The protein below binds the small molecule below.
Small molecule (SMILES): c1ccc(CNc2cc3c(cn2)[nH]c2ccccc23)cc1

Binding-site contacts:
Ligand atom C21 contacts residue LEU250 of chain 1.D at 3.8 Å (hydrophobic).
Ligand atom N09 contacts residue LEU253 of chain 1.D at 3.8 Å.
Ligand atom C02 contacts residue ALA352 of chain 1.D at 3.4 Å (hydrophobic).
Ligand atom C08 contacts residue LEU253 of chain 1.D at 3.6 Å (hydrophobic).
Ligand atom C21 contacts residue THR237 of chain 1.D at 3.7 Å.
Ligand atom C19 contacts residue GLN134 of chain 1.D at 3.0 Å.
Ligand atom C18 contacts residue ASN165 of chain 1.D at 3.7 Å.
Ligand atom N11 contacts residue GLU198 of chain 1.D at 2.7 Å (salt-bridge).
Ligand atom C15 contacts residue TYR200 of chain 1.D at 3.2 Å (hydrophobic).
Ligand atom C18 contacts residue TYR200 of chain 1.D at 3.7 Å (hydrophobic).
Ligand atom C20 contacts residue TYR50 of chain 1.D at 3.5 Å (hydrophobic).
Ligand atom C18 contacts residue PHE167 of chain 1.D at 3.5 Å (hydrophobic).
Ligand atom N14 contacts residue GLU198 of chain 1.D at 3.1 Å (salt-bridge).
Ligand atom C20 contacts residue LEU250 of chain 1.D at 3.6 Å (hydrophobic).
Ligand atom C20 contacts residue GLN134 of chain 1.D at 3.3 Å.
Ligand atom C12 contacts residue GLU198 of chain 1.D at 3.3 Å.
Ligand atom C10 contacts residue LEU253 of chain 1.D at 3.3 Å (hydrophobic).
Ligand atom C10 contacts residue GLU198 of chain 1.D at 3.7 Å.
Ligand atom C05 contacts residue LEU253 of chain 1.D at 3.8 Å (hydrophobic).
Ligand atom C04 contacts residue ALA314 of chain 1.D at 3.4 Å (hydrophobic).
Ligand atom C13 contacts residue LEU253 of chain 1.D at 3.5 Å (hydrophobic).
Ligand atom N09 contacts residue ALA314 of chain 1.D at 3.2 Å.
Ligand atom C15 contacts residue VAL236 of chain 1.D at 2.9 Å (hydrophobic).
Ligand atom C05 contacts residue ALA314 of chain 1.D at 3.2 Å (hydrophobic).
Ligand atom C12 contacts residue TYR200 of chain 1.D at 3.1 Å (hydrophobic).
Ligand atom N14 contacts residue TYR200 of chain 1.D at 2.6 Å (h-bond).
Ligand atom C20 contacts residue THR237 of chain 1.D at 3.7 Å.
Ligand atom C01 contacts residue CYS239 of chain 1.D at 3.7 Å (hydrophobic).
Ligand atom C16 contacts residue VAL236 of chain 1.D at 3.8 Å (hydrophobic).
Ligand atom N11 contacts residue LEU253 of chain 1.D at 3.5 Å.
Ligand atom C07 contacts residue LEU253 of chain 1.D at 3.6 Å (hydrophobic).
Ligand atom C12 contacts residue LEU253 of chain 1.D at 3.8 Å (hydrophobic).
Ligand atom C06 contacts residue LEU253 of chain 1.D at 3.7 Å (hydrophobic).
Ligand atom C17 contacts residue TYR200 of chain 1.D at 3.1 Å (hydrophobic).
Ligand atom C13 contacts residue CYS239 of chain 1.D at 3.6 Å (hydrophobic).
Ligand atom C20 contacts residue LEU240 of chain 1.D at 3.6 Å (hydrophobic).
Ligand atom C21 contacts residue LEU240 of chain 1.D at 3.2 Å (hydrophobic).
Ligand atom N11 contacts residue TYR200 of chain 1.D at 3.3 Å (h-bond).
Ligand atom C16 contacts residue TYR200 of chain 1.D at 3.6 Å (hydrophobic).
Ligand atom C10 contacts residue MET257 of chain 1.D at 3.4 Å (hydrophobic).

Sequence of chain 1.D:
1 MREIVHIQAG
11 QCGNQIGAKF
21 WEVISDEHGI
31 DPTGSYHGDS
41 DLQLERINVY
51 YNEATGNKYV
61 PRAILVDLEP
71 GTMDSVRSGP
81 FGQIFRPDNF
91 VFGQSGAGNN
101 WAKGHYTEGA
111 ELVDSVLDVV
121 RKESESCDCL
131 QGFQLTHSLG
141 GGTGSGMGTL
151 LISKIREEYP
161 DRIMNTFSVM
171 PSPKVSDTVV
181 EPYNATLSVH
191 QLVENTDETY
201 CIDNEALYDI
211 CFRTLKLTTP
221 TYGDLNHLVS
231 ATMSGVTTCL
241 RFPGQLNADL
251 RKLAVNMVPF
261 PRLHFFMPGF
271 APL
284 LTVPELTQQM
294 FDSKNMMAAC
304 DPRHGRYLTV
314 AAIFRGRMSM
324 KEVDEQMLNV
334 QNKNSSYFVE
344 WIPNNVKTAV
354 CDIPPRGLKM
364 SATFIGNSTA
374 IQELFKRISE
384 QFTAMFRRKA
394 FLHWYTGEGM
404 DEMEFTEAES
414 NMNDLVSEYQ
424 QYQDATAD